This protein binds this small molecule.
Small molecule (SMILES): CC[C@H](C)[C@H](N)C(=O)N[C@@H](CC(C)C)C(=O)N1CCC[C@H]1C(=O)N[C@@H](CCSC)C(=O)N[C@@H](Cc1ccc(O)cc1)C(=O)N[C@@H](CCCCN)C(=O)N[C@@H](CC(C)C)C(=O)N[C@@H](CO)C(=O)N1CCC[C@H]1C=O

Binding-site contacts:
Ligand atom CD2 contacts residue HIS1126 of chain 4.OA at 3.4 Å.
Ligand atom CD2 contacts residue GLN1063 of chain 4.OA at 3.6 Å.
Ligand atom CD1 contacts residue PHE1125 of chain 4.OA at 3.6 Å (hydrophobic).
Ligand atom O contacts residue GLN1063 of chain 4.OA at 2.9 Å (h-bond).
Ligand atom CZ contacts residue GLN1063 of chain 4.OA at 4.1 Å.
Ligand atom C contacts residue GLN1063 of chain 4.OA at 3.9 Å.
Ligand atom CG2 contacts residue GLN1063 of chain 4.OA at 3.3 Å.
Ligand atom CG contacts residue HIS1126 of chain 4.OA at 4.3 Å.
Ligand atom CD2 contacts residue THR1121 of chain 4.OA at 4.0 Å.
Ligand atom CD2 contacts residue LEU1129 of chain 4.OA at 4.2 Å (hydrophobic).
Ligand atom CE1 contacts residue THR1121 of chain 4.OA at 3.9 Å.
Ligand atom OH contacts residue ASN1072 of chain 4.OA at 3.1 Å (h-bond).
Ligand atom CG contacts residue ALA1120 of chain 4.OA at 4.4 Å (hydrophobic).
Ligand atom CD1 contacts residue ASN1122 of chain 4.OA at 4.3 Å.
Ligand atom CE2 contacts residue GLN1063 of chain 4.OA at 3.3 Å.
Ligand atom CG contacts residue GLN1063 of chain 4.OA at 4.3 Å.
Ligand atom O contacts residue VAL1202 of chain 4.OA at 3.2 Å.
Ligand atom C contacts residue VAL1202 of chain 4.OA at 4.2 Å (hydrophobic).
Ligand atom SD contacts residue ASN1072 of chain 4.OA at 3.7 Å.
Ligand atom CG contacts residue THR1121 of chain 4.OA at 3.3 Å.
Ligand atom CD2 contacts residue PHE1125 of chain 4.OA at 4.2 Å (hydrophobic).
Ligand atom CB contacts residue GLN1063 of chain 4.OA at 4.5 Å.
Ligand atom CB contacts residue THR1121 of chain 4.OA at 3.3 Å.
Ligand atom CG contacts residue ASN1072 of chain 4.OA at 4.2 Å.
Ligand atom CD2 contacts residue THR1121 of chain 4.OA at 4.3 Å.
Ligand atom CZ contacts residue ASN1072 of chain 4.OA at 3.5 Å.
Ligand atom CD2 contacts residue ALA1120 of chain 4.OA at 3.5 Å (hydrophobic).
Ligand atom O contacts residue THR1121 of chain 4.OA at 4.0 Å.
Ligand atom O contacts residue HIS1126 of chain 4.OA at 3.3 Å (h-bond).
Ligand atom CD1 contacts residue ASN1072 of chain 4.OA at 4.0 Å.
Ligand atom CE2 contacts residue ASN1072 of chain 4.OA at 4.4 Å.
Ligand atom CD1 contacts residue ALA1120 of chain 4.OA at 4.3 Å (hydrophobic).
Ligand atom CA contacts residue GLN1063 of chain 4.OA at 4.3 Å.
Ligand atom OH contacts residue GLN1063 of chain 4.OA at 3.7 Å.
Ligand atom CE1 contacts residue ASN1072 of chain 4.OA at 3.3 Å.
Ligand atom C contacts residue HIS1126 of chain 4.OA at 4.0 Å.
Ligand atom CD1 contacts residue THR1121 of chain 4.OA at 3.0 Å.
Ligand atom CD1 contacts residue GLN1063 of chain 4.OA at 3.8 Å.
Ligand atom CA contacts residue HIS1126 of chain 4.OA at 4.3 Å.
Ligand atom OH contacts residue HIS1068 of chain 4.OA at 3.8 Å.

Sequence of chain 4.OA:
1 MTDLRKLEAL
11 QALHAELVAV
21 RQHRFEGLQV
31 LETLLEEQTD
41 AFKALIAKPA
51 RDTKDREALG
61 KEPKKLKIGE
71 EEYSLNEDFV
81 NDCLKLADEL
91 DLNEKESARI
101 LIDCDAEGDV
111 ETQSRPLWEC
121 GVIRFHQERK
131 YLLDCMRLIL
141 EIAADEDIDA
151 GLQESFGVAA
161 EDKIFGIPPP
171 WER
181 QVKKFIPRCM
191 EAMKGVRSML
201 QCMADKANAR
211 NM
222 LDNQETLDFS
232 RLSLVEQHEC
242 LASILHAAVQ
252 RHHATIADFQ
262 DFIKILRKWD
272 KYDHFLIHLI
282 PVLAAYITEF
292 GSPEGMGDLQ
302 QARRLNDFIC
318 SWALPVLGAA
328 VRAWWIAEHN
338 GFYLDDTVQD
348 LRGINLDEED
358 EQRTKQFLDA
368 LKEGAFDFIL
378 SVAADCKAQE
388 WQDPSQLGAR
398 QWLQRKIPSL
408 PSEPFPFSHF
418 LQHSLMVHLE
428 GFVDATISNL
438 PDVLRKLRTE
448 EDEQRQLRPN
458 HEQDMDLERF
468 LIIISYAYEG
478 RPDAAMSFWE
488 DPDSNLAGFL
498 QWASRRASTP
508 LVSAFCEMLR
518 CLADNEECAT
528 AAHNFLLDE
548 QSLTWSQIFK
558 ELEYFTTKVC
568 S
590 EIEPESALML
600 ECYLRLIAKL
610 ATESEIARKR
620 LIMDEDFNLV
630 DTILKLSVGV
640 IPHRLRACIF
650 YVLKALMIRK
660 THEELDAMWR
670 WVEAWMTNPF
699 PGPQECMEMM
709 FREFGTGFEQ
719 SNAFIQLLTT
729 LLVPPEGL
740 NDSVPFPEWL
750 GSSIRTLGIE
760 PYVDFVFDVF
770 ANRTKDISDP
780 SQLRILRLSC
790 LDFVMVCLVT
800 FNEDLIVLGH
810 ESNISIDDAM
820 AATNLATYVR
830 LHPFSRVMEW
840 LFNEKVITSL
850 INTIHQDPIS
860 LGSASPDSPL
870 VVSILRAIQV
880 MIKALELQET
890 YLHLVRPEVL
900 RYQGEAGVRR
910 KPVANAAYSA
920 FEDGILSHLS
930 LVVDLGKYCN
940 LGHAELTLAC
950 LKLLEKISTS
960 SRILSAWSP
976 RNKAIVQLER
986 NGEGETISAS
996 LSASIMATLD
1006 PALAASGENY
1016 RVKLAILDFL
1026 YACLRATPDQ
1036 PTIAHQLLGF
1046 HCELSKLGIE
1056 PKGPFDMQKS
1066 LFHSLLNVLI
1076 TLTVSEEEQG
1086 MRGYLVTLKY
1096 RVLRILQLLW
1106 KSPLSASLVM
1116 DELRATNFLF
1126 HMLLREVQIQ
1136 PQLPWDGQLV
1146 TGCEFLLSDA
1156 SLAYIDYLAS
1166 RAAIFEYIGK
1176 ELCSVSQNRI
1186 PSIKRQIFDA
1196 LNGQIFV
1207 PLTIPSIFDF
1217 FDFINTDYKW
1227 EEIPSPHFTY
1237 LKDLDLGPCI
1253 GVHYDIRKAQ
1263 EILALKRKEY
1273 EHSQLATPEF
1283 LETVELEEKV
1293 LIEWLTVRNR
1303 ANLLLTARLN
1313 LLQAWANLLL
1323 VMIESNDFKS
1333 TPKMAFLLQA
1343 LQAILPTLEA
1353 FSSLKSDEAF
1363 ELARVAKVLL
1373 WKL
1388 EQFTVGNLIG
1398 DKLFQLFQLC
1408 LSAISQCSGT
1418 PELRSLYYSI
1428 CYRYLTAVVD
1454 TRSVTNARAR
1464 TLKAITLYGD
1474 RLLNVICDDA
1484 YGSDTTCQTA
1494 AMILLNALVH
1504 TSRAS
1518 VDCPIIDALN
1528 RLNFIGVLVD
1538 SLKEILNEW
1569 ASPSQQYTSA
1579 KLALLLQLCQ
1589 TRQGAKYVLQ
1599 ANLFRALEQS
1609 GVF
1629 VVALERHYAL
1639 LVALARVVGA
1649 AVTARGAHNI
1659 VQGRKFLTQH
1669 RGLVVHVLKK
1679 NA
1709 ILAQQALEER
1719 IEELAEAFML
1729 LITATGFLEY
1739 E